Binding-site contacts:
Ligand atom OAH contacts residue ARG157 of chain 33.D at 3.1 Å (salt-bridge).
Ligand atom C3 contacts residue LYS156 of chain 33.D at 4.0 Å.
Ligand atom C2 contacts residue ALA158 of chain 33.D at 3.7 Å (hydrophobic).
Ligand atom O4 contacts residue LYS156 of chain 33.D at 3.5 Å.
Ligand atom O6B contacts residue LYS156 of chain 33.D at 3.3 Å.
Ligand atom C3 contacts residue ALA158 of chain 33.D at 4.0 Å (hydrophobic).
Ligand atom O5 contacts residue ARG157 of chain 33.D at 3.8 Å.
Ligand atom C4 contacts residue LYS156 of chain 33.D at 4.0 Å.
Ligand atom O4 contacts residue HIS155 of chain 33.D at 3.5 Å (h-bond).
Ligand atom O3 contacts residue ARG157 of chain 33.D at 3.3 Å (salt-bridge).
Ligand atom O5B contacts residue LYS156 of chain 33.D at 3.3 Å.
Ligand atom OAF contacts residue THR4 of chain 33.D at 2.9 Å (h-bond).
Ligand atom O5 contacts residue HIS155 of chain 33.D at 3.6 Å.
Ligand atom C6 contacts residue HIS94 of chain 33.D at 3.9 Å.
Ligand atom OAF contacts residue ARG157 of chain 33.D at 2.8 Å (salt-bridge).
Ligand atom OBI contacts residue LYS156 of chain 33.D at 4.0 Å.
Ligand atom C3 contacts residue ARG157 of chain 33.D at 3.7 Å.
Ligand atom SAG contacts residue THR4 of chain 33.D at 3.9 Å.
Ligand atom O4 contacts residue SER93 of chain 33.D at 3.0 Å (h-bond).
Ligand atom O6A contacts residue LEU62 of chain 33.D at 3.4 Å.
Ligand atom O6A contacts residue HIS94 of chain 33.D at 3.2 Å (h-bond).
Ligand atom C6 contacts residue LEU62 of chain 33.D at 3.5 Å (hydrophobic).
Ligand atom O5 contacts residue LYS156 of chain 33.D at 3.4 Å.
Ligand atom OAF contacts residue ALA158 of chain 33.D at 3.3 Å.
Ligand atom C6 contacts residue HIS155 of chain 33.D at 3.4 Å.
Ligand atom SAG contacts residue ARG157 of chain 33.D at 3.6 Å (salt-bridge).
Ligand atom O6A contacts residue SER93 of chain 33.D at 3.2 Å.
Ligand atom C5 contacts residue LEU62 of chain 33.D at 3.8 Å (hydrophobic).
Ligand atom OAH contacts residue LEU2 of chain 33.D at 2.8 Å (h-bond).
Ligand atom O3 contacts residue ALA158 of chain 33.D at 3.0 Å (h-bond).
Ligand atom O6B contacts residue HIS94 of chain 33.D at 4.0 Å.
Ligand atom OAH contacts residue THR4 of chain 33.D at 3.7 Å.
Ligand atom O6B contacts residue HIS155 of chain 33.D at 3.3 Å (h-bond).
Ligand atom OAH contacts residue ASP3 of chain 33.D at 4.0 Å.
Ligand atom O6B contacts residue ARG157 of chain 33.D at 3.3 Å (salt-bridge).
Ligand atom O6B contacts residue LEU62 of chain 33.D at 4.0 Å.
Ligand atom C6 contacts residue SER93 of chain 33.D at 4.0 Å.
Ligand atom C5 contacts residue HIS155 of chain 33.D at 4.0 Å.
Ligand atom O6A contacts residue HIS155 of chain 33.D at 3.8 Å.
Ligand atom O3 contacts residue LYS156 of chain 33.D at 3.0 Å.

A protein and the small-molecule ligand that binds it are described below.
Small molecule (SMILES): O=C(O)[C@@H]1O[C@H](O[C@H]2[C@@H](OS(=O)(=O)O)O[C@@H](O)[C@H](NS(=O)(=O)O)[C@H]2O)[C@@H](OS(=O)(=O)O)[C@H](O)[C@@H]1O

Sequence of chain 33.D:
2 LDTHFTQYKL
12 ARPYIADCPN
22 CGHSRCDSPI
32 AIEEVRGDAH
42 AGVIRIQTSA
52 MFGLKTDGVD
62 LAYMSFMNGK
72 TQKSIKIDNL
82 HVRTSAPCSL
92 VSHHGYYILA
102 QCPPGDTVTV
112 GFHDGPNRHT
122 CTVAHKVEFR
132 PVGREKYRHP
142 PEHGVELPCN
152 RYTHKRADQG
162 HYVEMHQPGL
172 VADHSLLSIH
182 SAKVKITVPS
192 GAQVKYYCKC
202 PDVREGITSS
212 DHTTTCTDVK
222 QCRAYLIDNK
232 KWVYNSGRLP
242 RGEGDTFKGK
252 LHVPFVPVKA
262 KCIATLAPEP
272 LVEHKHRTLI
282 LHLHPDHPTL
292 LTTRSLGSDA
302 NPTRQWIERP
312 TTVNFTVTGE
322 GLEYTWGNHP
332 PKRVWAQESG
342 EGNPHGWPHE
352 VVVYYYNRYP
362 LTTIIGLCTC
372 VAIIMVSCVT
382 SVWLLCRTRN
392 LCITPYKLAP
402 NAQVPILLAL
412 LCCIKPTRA